Sequence of chain 1.E:
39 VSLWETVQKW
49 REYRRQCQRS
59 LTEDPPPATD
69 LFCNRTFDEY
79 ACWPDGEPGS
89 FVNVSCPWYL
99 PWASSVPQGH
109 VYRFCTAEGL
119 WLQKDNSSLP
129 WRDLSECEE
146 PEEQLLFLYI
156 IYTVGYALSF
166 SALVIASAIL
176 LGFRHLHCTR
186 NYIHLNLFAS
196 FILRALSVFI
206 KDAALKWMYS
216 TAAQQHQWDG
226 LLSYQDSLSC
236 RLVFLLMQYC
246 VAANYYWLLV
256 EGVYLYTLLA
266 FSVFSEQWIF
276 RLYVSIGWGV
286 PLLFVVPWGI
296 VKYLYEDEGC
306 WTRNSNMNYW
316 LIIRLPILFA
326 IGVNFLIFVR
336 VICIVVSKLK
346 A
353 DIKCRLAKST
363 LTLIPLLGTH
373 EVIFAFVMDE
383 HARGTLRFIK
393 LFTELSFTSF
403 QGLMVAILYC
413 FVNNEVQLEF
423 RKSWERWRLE

Binding-site contacts:
Ligand atom C1 contacts residue LEU227 of chain 1.E at 3.6 Å (hydrophobic).
Ligand atom O03 contacts residue LEU393 of chain 1.E at 3.1 Å.
Ligand atom C23 contacts residue MET213 of chain 1.E at 3.8 Å (hydrophobic).
Ligand atom C08 contacts residue LEU393 of chain 1.E at 3.8 Å (hydrophobic).
Ligand atom N2 contacts residue GLN46 of chain 1.E at 2.8 Å (h-bond).
Ligand atom O01 contacts residue THR307 of chain 1.E at 3.1 Å (h-bond).
Ligand atom C32 contacts residue LEU150 of chain 1.E at 3.6 Å (hydrophobic).
Ligand atom C06 contacts residue PHE239 of chain 1.E at 3.9 Å (hydrophobic).
Ligand atom N34 contacts residue PHE390 of chain 1.E at 3.8 Å.
Ligand atom C1 contacts residue GLN46 of chain 1.E at 3.6 Å.
Ligand atom N2 contacts residue ASP231 of chain 1.E at 3.6 Å (salt-bridge).
Ligand atom N1 contacts residue PHE390 of chain 1.E at 3.5 Å.
Ligand atom C33 contacts residue PHE390 of chain 1.E at 3.8 Å (hydrophobic).
Ligand atom C30 contacts residue VAL45 of chain 1.E at 3.9 Å (hydrophobic).
Ligand atom C26 contacts residue LEU227 of chain 1.E at 3.2 Å (hydrophobic).
Ligand atom C1 contacts residue TRP42 of chain 1.E at 3.6 Å (hydrophobic).
Ligand atom C28 contacts residue LEU227 of chain 1.E at 3.1 Å (hydrophobic).
Ligand atom C09 contacts residue LEU393 of chain 1.E at 3.4 Å (hydrophobic).
Ligand atom F1 contacts residue TRP42 of chain 1.E at 3.5 Å.
Ligand atom C25 contacts residue LEU227 of chain 1.E at 3.6 Å (hydrophobic).
Ligand atom C33 contacts residue LEU150 of chain 1.E at 3.9 Å (hydrophobic).
Ligand atom C06 contacts residue PHE390 of chain 1.E at 3.7 Å (hydrophobic).
Ligand atom N2 contacts residue TRP42 of chain 1.E at 3.6 Å.
Ligand atom C36 contacts residue THR307 of chain 1.E at 3.9 Å.
Ligand atom N1 contacts residue THR307 of chain 1.E at 3.9 Å.
Ligand atom N10 contacts residue LYS206 of chain 1.E at 3.6 Å.
Ligand atom O39 contacts residue THR307 of chain 1.E at 3.4 Å.
Ligand atom C38 contacts residue CYS305 of chain 1.E at 3.2 Å (hydrophobic).
Ligand atom C04 contacts residue LEU393 of chain 1.E at 3.8 Å (hydrophobic).
Ligand atom C29 contacts residue LEU227 of chain 1.E at 3.5 Å (hydrophobic).
Ligand atom C16 contacts residue LEU210 of chain 1.E at 3.8 Å (hydrophobic).
Ligand atom C02 contacts residue LEU393 of chain 1.E at 3.3 Å (hydrophobic).
Ligand atom C29 contacts residue VAL45 of chain 1.E at 3.7 Å (hydrophobic).
Ligand atom C28 contacts residue TRP42 of chain 1.E at 3.6 Å (hydrophobic).
Ligand atom F1 contacts residue LEU41 of chain 1.E at 3.0 Å.
Ligand atom O01 contacts residue LEU393 of chain 1.E at 3.6 Å.
Ligand atom F1 contacts residue VAL45 of chain 1.E at 3.1 Å.
Ligand atom C29 contacts residue TRP42 of chain 1.E at 3.5 Å (hydrophobic).
Ligand atom C35 contacts residue PHE390 of chain 1.E at 3.5 Å (hydrophobic).
Ligand atom O01 contacts residue ARG389 of chain 1.E at 3.6 Å.

This protein binds this small molecule.
Small molecule (SMILES): N#Cc1ccc(COc2cccc(C3=CCN(Cc4nc5ccc(C(=O)O)nc5n4C[C@@H]4CCO4)CC3)n2)c(F)c1